This protein binds this small molecule.
Small molecule (SMILES): O=C(O)[C@@H]1CCCN1

Sequence of chain 1.A:
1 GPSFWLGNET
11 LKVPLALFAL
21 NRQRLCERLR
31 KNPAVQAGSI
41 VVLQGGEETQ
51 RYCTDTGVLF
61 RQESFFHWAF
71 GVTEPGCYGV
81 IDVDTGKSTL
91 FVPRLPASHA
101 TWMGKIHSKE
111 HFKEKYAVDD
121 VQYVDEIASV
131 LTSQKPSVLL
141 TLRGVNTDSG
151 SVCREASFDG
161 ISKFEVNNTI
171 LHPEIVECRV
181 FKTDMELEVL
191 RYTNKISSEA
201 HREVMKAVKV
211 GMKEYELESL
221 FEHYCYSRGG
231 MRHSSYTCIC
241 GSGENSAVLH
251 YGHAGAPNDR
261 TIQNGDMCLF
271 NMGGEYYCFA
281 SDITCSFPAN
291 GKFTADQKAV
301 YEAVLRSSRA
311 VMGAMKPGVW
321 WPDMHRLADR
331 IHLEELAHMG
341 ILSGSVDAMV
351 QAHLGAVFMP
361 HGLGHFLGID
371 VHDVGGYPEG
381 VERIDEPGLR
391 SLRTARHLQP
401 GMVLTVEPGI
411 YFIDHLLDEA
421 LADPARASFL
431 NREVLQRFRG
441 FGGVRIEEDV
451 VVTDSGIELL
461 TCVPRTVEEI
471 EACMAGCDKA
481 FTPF

Binding-site contacts:
Ligand atom N contacts residue HIS250 of chain 1.A at 3.5 Å (h-bond).
Ligand atom C contacts residue TRP102 of chain 1.B at 4.1 Å (hydrophobic).
Ligand atom C contacts residue HIS250 of chain 1.A at 3.8 Å.
Ligand atom CA contacts residue NA1 of chain 1.D at 3.9 Å.
Ligand atom C contacts residue HIS372 of chain 1.A at 3.7 Å.
Ligand atom CB contacts residue TRP102 of chain 1.B at 4.2 Å (hydrophobic).
Ligand atom CA contacts residue HIS250 of chain 1.A at 4.2 Å.
Ligand atom CA contacts residue MN1 of chain 1.C at 4.2 Å.
Ligand atom O contacts residue HIS372 of chain 1.A at 3.3 Å.
Ligand atom CG contacts residue NA1 of chain 1.D at 4.1 Å.
Ligand atom CB contacts residue HIS361 of chain 1.A at 3.7 Å.
Ligand atom CD contacts residue GLY1 of chain 1.E at 2.5 Å.
Ligand atom CD contacts residue ARG445 of chain 1.A at 3.6 Å.
Ligand atom OXT contacts residue GLY1 of chain 1.E at 3.8 Å.
Ligand atom CG contacts residue HIS361 of chain 1.A at 4.2 Å.
Ligand atom OXT contacts residue ARG393 of chain 1.A at 2.9 Å (salt-bridge).
Ligand atom CD contacts residue LEU249 of chain 1.A at 3.7 Å (hydrophobic).
Ligand atom CG contacts residue GLU407 of chain 1.A at 3.5 Å.
Ligand atom CG contacts residue GLY1 of chain 1.E at 3.6 Å.
Ligand atom O contacts residue ARG393 of chain 1.A at 2.9 Å (salt-bridge).
Ligand atom O contacts residue GLY1 of chain 1.E at 3.2 Å.
Ligand atom N contacts residue GLY1 of chain 1.E at 1.4 Å.
Ligand atom OXT contacts residue HIS365 of chain 1.A at 4.1 Å.
Ligand atom C contacts residue ARG393 of chain 1.A at 3.6 Å.
Ligand atom CA contacts residue GLU407 of chain 1.A at 3.4 Å.
Ligand atom CD contacts residue HIS250 of chain 1.A at 3.6 Å.
Ligand atom CD contacts residue GLU407 of chain 1.A at 3.9 Å.
Ligand atom CD contacts residue ASN271 of chain 1.A at 3.8 Å.
Ligand atom CB contacts residue GLY1 of chain 1.E at 3.6 Å.
Ligand atom CA contacts residue GLY1 of chain 1.E at 2.4 Å.
Ligand atom N contacts residue MN1 of chain 1.C at 4.0 Å.
Ligand atom O contacts residue HIS250 of chain 1.A at 2.8 Å (h-bond).
Ligand atom N contacts residue GLU407 of chain 1.A at 3.6 Å (salt-bridge).
Ligand atom CB contacts residue GLU407 of chain 1.A at 3.7 Å.
Ligand atom O contacts residue TRP102 of chain 1.B at 3.6 Å.
Ligand atom C contacts residue GLY1 of chain 1.E at 3.0 Å.
Ligand atom CD contacts residue NA1 of chain 1.D at 3.4 Å.
Ligand atom N contacts residue NA1 of chain 1.D at 3.1 Å (h-bond).
Ligand atom OXT contacts residue HIS372 of chain 1.A at 3.9 Å.
Ligand atom CG contacts residue ARG445 of chain 1.A at 3.5 Å.

Sequence of chain 1.B:
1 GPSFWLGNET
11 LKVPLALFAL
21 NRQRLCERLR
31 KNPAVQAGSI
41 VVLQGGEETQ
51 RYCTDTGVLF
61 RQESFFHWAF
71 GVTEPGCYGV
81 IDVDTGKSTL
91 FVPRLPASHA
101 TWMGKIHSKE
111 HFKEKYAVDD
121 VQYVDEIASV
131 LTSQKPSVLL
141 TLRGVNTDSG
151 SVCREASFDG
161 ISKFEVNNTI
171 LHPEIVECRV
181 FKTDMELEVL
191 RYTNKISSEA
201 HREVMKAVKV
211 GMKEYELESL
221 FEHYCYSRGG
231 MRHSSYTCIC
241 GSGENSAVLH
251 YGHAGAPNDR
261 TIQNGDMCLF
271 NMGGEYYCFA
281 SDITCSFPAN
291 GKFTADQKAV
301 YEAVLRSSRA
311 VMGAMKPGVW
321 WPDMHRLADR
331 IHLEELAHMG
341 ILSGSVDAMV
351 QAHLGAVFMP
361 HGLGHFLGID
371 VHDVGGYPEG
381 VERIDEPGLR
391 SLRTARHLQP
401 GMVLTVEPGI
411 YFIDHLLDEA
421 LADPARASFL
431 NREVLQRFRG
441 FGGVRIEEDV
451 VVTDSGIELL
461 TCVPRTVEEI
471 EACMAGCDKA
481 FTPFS